This small molecule binds to this protein.
Small molecule (SMILES): Nc1ccn([C@@H]2O[C@H](CO[P](=O)(O)O[C@H]3[C@@H](O)[C@H](n4ccc(=O)[nH]c4=O)O[C@@H]3CO[P](=O)(O)O[C@H]3[C@@H](O)[C@H](n4ccc(=O)[nH]c4=O)O[C@@H]3CO[P](=O)(O)O[C@H]3[C@@H](O)[C@H](n4ccc(=O)[nH]c4=O)O[C@@H]3CO[P](=O)(O)O[C@H]3[C@@H](O)[C@H](n4cnc5c(=O)nc(N)[nH]c54)O[C@@H]3CO[P](=O)(O)O[C@H]3[C@@H](O)[C@H](n4ccc(=O)[nH]c4=O)O[C@@H]3CO[P](=O)(O)O[C@H]3[C@@H](O)[C@H](n4cnc5c(=O)nc(N)[nH]c54)O[C@@H]3CO[P](=O)(O)O[C@H]3[C@@H](O)[C@H](n4ccc(=O)[nH]c4=O)O[C@@H]3CO)[C@@H](O[P](=O)(O)OC[C@H]3O[C@@H](n4ccc(=O)[nH]c4=O)[C@H](O)[C@@H]3O)[C@H]2O)c(=O)n1

Sequence of chain 1.R:
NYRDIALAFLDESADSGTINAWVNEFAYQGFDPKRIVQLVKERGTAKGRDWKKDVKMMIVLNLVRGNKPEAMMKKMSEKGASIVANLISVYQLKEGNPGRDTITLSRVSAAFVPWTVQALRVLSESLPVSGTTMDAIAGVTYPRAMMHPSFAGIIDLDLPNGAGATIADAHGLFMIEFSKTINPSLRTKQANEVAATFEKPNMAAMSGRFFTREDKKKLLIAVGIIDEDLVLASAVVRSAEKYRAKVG

Sequence of chain 1.Q:
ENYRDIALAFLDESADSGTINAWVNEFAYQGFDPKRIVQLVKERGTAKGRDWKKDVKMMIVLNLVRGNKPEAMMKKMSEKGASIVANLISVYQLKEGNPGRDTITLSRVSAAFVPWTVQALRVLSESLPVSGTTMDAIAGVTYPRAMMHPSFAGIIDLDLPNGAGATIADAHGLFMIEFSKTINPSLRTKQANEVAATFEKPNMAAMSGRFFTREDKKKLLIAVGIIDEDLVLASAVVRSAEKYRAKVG

Sequence of chain 1.P:
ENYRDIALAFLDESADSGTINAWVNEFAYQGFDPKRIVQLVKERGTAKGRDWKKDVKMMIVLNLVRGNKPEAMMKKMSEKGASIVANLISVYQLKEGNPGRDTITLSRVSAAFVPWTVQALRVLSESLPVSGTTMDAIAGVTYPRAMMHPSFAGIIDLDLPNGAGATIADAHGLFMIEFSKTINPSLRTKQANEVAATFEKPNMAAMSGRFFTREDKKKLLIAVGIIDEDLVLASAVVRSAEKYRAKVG

Binding-site contacts:
Ligand atom N3 contacts residue TYR32 of chain 1.Q at 3.3 Å.
Ligand atom N2 contacts residue TYR32 of chain 1.Q at 3.2 Å.
Ligand atom O4 contacts residue SER110 of chain 1.Q at 2.5 Å (h-bond).
Ligand atom O2 contacts residue ARG191 of chain 1.Q at 2.8 Å (salt-bridge).
Ligand atom O2' contacts residue TYR32 of chain 1.Q at 3.3 Å.
Ligand atom OP2 contacts residue ARG111 of chain 1.Q at 3.0 Å (salt-bridge).
Ligand atom O4' contacts residue THR185 of chain 1.P at 3.1 Å (h-bond).
Ligand atom O2 contacts residue LYS204 of chain 1.R at 3.2 Å.
Ligand atom OP1 contacts residue ASN101 of chain 1.Q at 2.9 Å (h-bond).
Ligand atom OP1 contacts residue LYS204 of chain 1.Q at 3.4 Å.
Ligand atom OP2 contacts residue LYS79 of chain 1.P at 3.4 Å (salt-bridge).
Ligand atom C2 contacts residue TYR32 of chain 1.Q at 3.3 Å (hydrophobic).
Ligand atom O5' contacts residue PRO102 of chain 1.Q at 3.3 Å.
Ligand atom OP1 contacts residue ARG111 of chain 1.Q at 3.2 Å (salt-bridge).
Ligand atom N3 contacts residue SER211 of chain 1.Q at 3.2 Å (h-bond).
Ligand atom O2 contacts residue THR185 of chain 1.Q at 3.3 Å (h-bond).
Ligand atom O2 contacts residue ALA209 of chain 1.Q at 3.2 Å.
Ligand atom N2 contacts residue THR201 of chain 1.Q at 3.2 Å (h-bond).
Ligand atom OP2 contacts residue TYR32 of chain 1.Q at 2.7 Å (h-bond).
Ligand atom C4 contacts residue TYR32 of chain 1.R at 3.3 Å (hydrophobic).
Ligand atom O3' contacts residue PRO205 of chain 1.R at 3.4 Å.
Ligand atom O2 contacts residue ILE186 of chain 1.Q at 3.4 Å.
Ligand atom O2 contacts residue SER211 of chain 1.Q at 3.2 Å (h-bond).
Ligand atom N3 contacts residue ILE186 of chain 1.Q at 3.3 Å.
Ligand atom C5 contacts residue TYR32 of chain 1.R at 3.4 Å (hydrophobic).
Ligand atom O2' contacts residue ASN71 of chain 1.Q at 3.0 Å (h-bond).
Ligand atom O4' contacts residue ILE186 of chain 1.Q at 3.3 Å.
Ligand atom C2 contacts residue THR185 of chain 1.Q at 3.0 Å.
Ligand atom C1' contacts residue THR185 of chain 1.P at 3.1 Å.
Ligand atom N1 contacts residue THR185 of chain 1.Q at 3.0 Å (h-bond).
Ligand atom O5' contacts residue ASN101 of chain 1.R at 3.1 Å (h-bond).
Ligand atom O4 contacts residue TYR32 of chain 1.R at 3.3 Å.
Ligand atom N3 contacts residue ALA208 of chain 1.Q at 3.2 Å (h-bond).
Ligand atom O6 contacts residue VAL68 of chain 1.P at 3.2 Å (h-bond).
Ligand atom O6 contacts residue PHE202 of chain 1.Q at 3.4 Å.
Ligand atom O2' contacts residue PRO188 of chain 1.Q at 3.3 Å.
Ligand atom O2' contacts residue LYS204 of chain 1.Q at 2.9 Å (salt-bridge).
Ligand atom N1 contacts residue TYR32 of chain 1.Q at 3.2 Å.
Ligand atom C2 contacts residue ILE186 of chain 1.Q at 3.4 Å (hydrophobic).
Ligand atom C4 contacts residue SER110 of chain 1.Q at 3.2 Å.